Binding-site contacts:
Ligand atom C16 contacts residue PHE36 of chain 1.C at 3.6 Å (hydrophobic).
Ligand atom C4A contacts residue NDP1 of chain 1.P at 3.2 Å.
Ligand atom O2 contacts residue SER37 of chain 1.C at 2.8 Å (h-bond).
Ligand atom O1 contacts residue PHE36 of chain 1.C at 3.8 Å.
Ligand atom C9 contacts residue NDP1 of chain 1.P at 3.7 Å.
Ligand atom OE2 contacts residue LEU33 of chain 1.C at 3.7 Å.
Ligand atom N3 contacts residue NDP1 of chain 1.P at 3.7 Å.
Ligand atom C14 contacts residue ILE62 of chain 1.C at 3.4 Å (hydrophobic).
Ligand atom NA4 contacts residue CYS113 of chain 1.C at 3.2 Å.
Ligand atom N3 contacts residue VAL9 of chain 1.C at 3.4 Å.
Ligand atom N1 contacts residue ALA11 of chain 1.C at 3.5 Å.
Ligand atom C2 contacts residue ASP32 of chain 1.C at 3.7 Å.
Ligand atom N1 contacts residue ASP32 of chain 1.C at 2.9 Å (salt-bridge).
Ligand atom C6 contacts residue NDP1 of chain 1.P at 3.5 Å.
Ligand atom CM contacts residue ILE62 of chain 1.C at 3.8 Å (hydrophobic).
Ligand atom O1 contacts residue ARG70 of chain 1.C at 2.8 Å (salt-bridge).
Ligand atom NA2 contacts residue THR134 of chain 1.C at 3.2 Å (h-bond).
Ligand atom C8A contacts residue NDP1 of chain 1.P at 3.5 Å.
Ligand atom CB contacts residue SER37 of chain 1.C at 3.7 Å.
Ligand atom N3 contacts residue VAL10 of chain 1.C at 3.4 Å (h-bond).
Ligand atom O1 contacts residue LEU67 of chain 1.C at 3.6 Å.
Ligand atom NA2 contacts residue ALA11 of chain 1.C at 3.4 Å.
Ligand atom C2 contacts residue VAL10 of chain 1.C at 3.7 Å (hydrophobic).
Ligand atom N5 contacts residue NDP1 of chain 1.P at 3.3 Å.
Ligand atom NA4 contacts residue VAL9 of chain 1.C at 2.7 Å (h-bond).
Ligand atom C15 contacts residue ILE62 of chain 1.C at 3.6 Å (hydrophobic).
Ligand atom CT contacts residue SER37 of chain 1.C at 3.5 Å.
Ligand atom O2 contacts residue ARG70 of chain 1.C at 2.9 Å (salt-bridge).
Ligand atom NA4 contacts residue PHE36 of chain 1.C at 3.5 Å.
Ligand atom C4 contacts residue NDP1 of chain 1.P at 3.4 Å.
Ligand atom C4 contacts residue PHE36 of chain 1.C at 3.6 Å (hydrophobic).
Ligand atom NA2 contacts residue ASP32 of chain 1.C at 2.8 Å (salt-bridge).
Ligand atom O1 contacts residue SER37 of chain 1.C at 3.7 Å.
Ligand atom CT contacts residue ARG70 of chain 1.C at 3.3 Å.
Ligand atom C7 contacts residue LEU25 of chain 1.C at 3.6 Å (hydrophobic).
Ligand atom C2 contacts residue ALA11 of chain 1.C at 3.6 Å (hydrophobic).
Ligand atom N3 contacts residue ALA11 of chain 1.C at 3.8 Å.
Ligand atom N10 contacts residue ILE62 of chain 1.C at 3.7 Å.
Ligand atom NA2 contacts residue VAL10 of chain 1.C at 3.4 Å (h-bond).
Ligand atom C4 contacts residue VAL9 of chain 1.C at 3.6 Å (hydrophobic).

The small molecule below binds the protein below.
Small molecule (SMILES): CN(Cc1cnc2nc(N)nc(N)c2n1)c1ccc(C(=O)N[C@@H](CCC(=O)O)C(=O)O)cc1

Sequence of chain 1.C:
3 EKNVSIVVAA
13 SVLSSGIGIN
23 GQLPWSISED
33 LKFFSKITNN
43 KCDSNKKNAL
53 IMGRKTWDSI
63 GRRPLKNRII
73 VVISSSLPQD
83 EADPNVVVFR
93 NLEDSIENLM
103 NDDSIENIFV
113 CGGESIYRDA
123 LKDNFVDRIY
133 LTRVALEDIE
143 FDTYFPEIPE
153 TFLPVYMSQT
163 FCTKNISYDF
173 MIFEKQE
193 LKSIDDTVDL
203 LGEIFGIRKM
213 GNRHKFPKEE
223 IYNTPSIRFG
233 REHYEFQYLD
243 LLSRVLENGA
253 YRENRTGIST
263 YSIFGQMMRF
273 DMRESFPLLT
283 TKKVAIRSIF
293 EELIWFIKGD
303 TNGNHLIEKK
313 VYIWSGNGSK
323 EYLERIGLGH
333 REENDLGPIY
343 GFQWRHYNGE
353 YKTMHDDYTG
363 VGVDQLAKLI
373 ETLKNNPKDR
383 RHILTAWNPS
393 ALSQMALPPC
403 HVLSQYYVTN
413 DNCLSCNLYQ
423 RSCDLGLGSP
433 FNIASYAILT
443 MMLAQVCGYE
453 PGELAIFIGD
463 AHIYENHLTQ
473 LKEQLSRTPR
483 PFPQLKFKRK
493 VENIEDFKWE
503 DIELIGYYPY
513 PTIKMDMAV